This protein binds this small molecule.
Small molecule (SMILES): Nc1nc2c(CCc3ccccc3)c3nc[nH]c3cc2c(=O)[nH]1

Binding-site contacts:
Ligand atom N13 contacts residue TYR105 of chain 1.A at 3.5 Å.
Ligand atom C12 contacts residue ALA231 of chain 1.A at 3.5 Å (hydrophobic).
Ligand atom N8 contacts residue MET259 of chain 1.A at 3.6 Å.
Ligand atom C12 contacts residue TYR105 of chain 1.A at 3.3 Å (hydrophobic).
Ligand atom C21 contacts residue TYR257 of chain 1.A at 3.4 Å (hydrophobic).
Ligand atom C1 contacts residue LEU230 of chain 1.A at 3.6 Å (hydrophobic).
Ligand atom O22 contacts residue GLY228 of chain 1.A at 3.2 Å.
Ligand atom C14 contacts residue TYR105 of chain 1.A at 3.7 Å (hydrophobic).
Ligand atom N23 contacts residue ASP101 of chain 1.A at 2.8 Å (salt-bridge).
Ligand atom C3 contacts residue TYR105 of chain 1.A at 3.4 Å (hydrophobic).
Ligand atom C9 contacts residue ASP155 of chain 1.A at 3.6 Å.
Ligand atom C5 contacts residue TYR105 of chain 1.A at 3.6 Å (hydrophobic).
Ligand atom C1 contacts residue TYR105 of chain 1.A at 3.3 Å (hydrophobic).
Ligand atom N23 contacts residue ILE200 of chain 1.A at 3.6 Å.
Ligand atom N11 contacts residue TYR105 of chain 1.A at 3.4 Å (h-bond).
Ligand atom O22 contacts residue GLN202 of chain 1.A at 3.2 Å (h-bond).
Ligand atom N13 contacts residue GLY260 of chain 1.A at 3.7 Å.
Ligand atom C9 contacts residue ASP101 of chain 1.A at 3.6 Å.
Ligand atom N11 contacts residue LEU230 of chain 1.A at 2.9 Å (h-bond).
Ligand atom N23 contacts residue MET259 of chain 1.A at 3.6 Å.
Ligand atom C7 contacts residue CYS157 of chain 1.A at 3.7 Å (hydrophobic).
Ligand atom C20 contacts residue ASP101 of chain 1.A at 3.6 Å.
Ligand atom O22 contacts residue GLY229 of chain 1.A at 2.7 Å (h-bond).
Ligand atom C2 contacts residue CYS157 of chain 1.A at 3.7 Å (hydrophobic).
Ligand atom N10 contacts residue MET259 of chain 1.A at 3.5 Å.
Ligand atom C2 contacts residue TYR105 of chain 1.A at 3.4 Å (hydrophobic).
Ligand atom C15 contacts residue ASP101 of chain 1.A at 3.5 Å.
Ligand atom N10 contacts residue ASP101 of chain 1.A at 2.9 Å (salt-bridge).
Ligand atom C14 contacts residue ASP101 of chain 1.A at 3.2 Å.
Ligand atom C9 contacts residue MET259 of chain 1.A at 3.5 Å (hydrophobic).
Ligand atom N8 contacts residue ASP155 of chain 1.A at 2.8 Å (salt-bridge).
Ligand atom N10 contacts residue TYR105 of chain 1.A at 3.6 Å.
Ligand atom C16 contacts residue ASP101 of chain 1.A at 3.4 Å.
Ligand atom C6 contacts residue TYR105 of chain 1.A at 3.4 Å (hydrophobic).
Ligand atom C12 contacts residue GLY260 of chain 1.A at 3.7 Å.
Ligand atom N23 contacts residue ASP155 of chain 1.A at 3.0 Å (salt-bridge).
Ligand atom C7 contacts residue ASP155 of chain 1.A at 3.7 Å.
Ligand atom C4 contacts residue TYR105 of chain 1.A at 3.5 Å (hydrophobic).
Ligand atom O22 contacts residue CYS157 of chain 1.A at 3.3 Å (h-bond).
Ligand atom N11 contacts residue ALA231 of chain 1.A at 3.3 Å (h-bond).

Sequence of chain 1.A:
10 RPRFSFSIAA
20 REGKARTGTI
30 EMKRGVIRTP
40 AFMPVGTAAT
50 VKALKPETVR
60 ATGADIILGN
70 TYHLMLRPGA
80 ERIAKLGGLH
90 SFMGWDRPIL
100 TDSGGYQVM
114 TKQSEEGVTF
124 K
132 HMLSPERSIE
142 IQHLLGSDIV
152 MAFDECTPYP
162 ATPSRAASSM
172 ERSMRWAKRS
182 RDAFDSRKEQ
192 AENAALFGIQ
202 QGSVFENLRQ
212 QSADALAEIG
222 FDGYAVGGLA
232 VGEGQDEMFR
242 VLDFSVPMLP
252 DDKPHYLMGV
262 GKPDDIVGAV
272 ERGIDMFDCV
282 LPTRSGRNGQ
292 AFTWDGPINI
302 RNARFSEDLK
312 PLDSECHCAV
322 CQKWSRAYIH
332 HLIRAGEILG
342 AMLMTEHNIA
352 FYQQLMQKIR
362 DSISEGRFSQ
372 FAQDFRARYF